The small molecule below binds the protein below.
Small molecule (SMILES): O=c1cc[nH]c(=O)[nH]1

Binding-site contacts:
Ligand atom O2 contacts residue MET196 of chain 1.A at 3.6 Å.
Ligand atom O2 contacts residue PHE194 of chain 1.A at 3.8 Å.
Ligand atom N3 contacts residue GLY95 of chain 1.A at 4.0 Å.
Ligand atom O2 contacts residue GLN165 of chain 1.A at 3.0 Å (h-bond).
Ligand atom C2 contacts residue PHE161 of chain 1.A at 3.7 Å (hydrophobic).
Ligand atom N1 contacts residue GOL1 of chain 1.L at 2.9 Å (h-bond).
Ligand atom C4 contacts residue GLY95 of chain 1.A at 3.5 Å.
Ligand atom C6 contacts residue THR93 of chain 1.A at 3.8 Å.
Ligand atom C5 contacts residue ILE219 of chain 1.A at 4.2 Å (hydrophobic).
Ligand atom O4 contacts residue ILE220 of chain 1.A at 3.7 Å.
Ligand atom C2 contacts residue GLN165 of chain 1.A at 3.7 Å.
Ligand atom C6 contacts residue PHE161 of chain 1.A at 4.2 Å (hydrophobic).
Ligand atom C6 contacts residue ILE219 of chain 1.A at 4.0 Å (hydrophobic).
Ligand atom N3 contacts residue ARG167 of chain 1.A at 4.2 Å.
Ligand atom N3 contacts residue PHE161 of chain 1.A at 3.6 Å.
Ligand atom C5 contacts residue GLY95 of chain 1.A at 3.3 Å.
Ligand atom N1 contacts residue PHE161 of chain 1.A at 4.1 Å.
Ligand atom C5 contacts residue PHE161 of chain 1.A at 4.1 Å (hydrophobic).
Ligand atom N3 contacts residue GLN165 of chain 1.A at 2.8 Å (h-bond).
Ligand atom C5 contacts residue ILE220 of chain 1.A at 4.1 Å (hydrophobic).
Ligand atom N1 contacts residue THR93 of chain 1.A at 3.9 Å.
Ligand atom O2 contacts residue GOL1 of chain 1.L at 3.8 Å.
Ligand atom C6 contacts residue THR94 of chain 1.A at 3.7 Å.
Ligand atom O4 contacts residue GLY95 of chain 1.A at 3.5 Å.
Ligand atom C4 contacts residue ARG167 of chain 1.A at 3.8 Å.
Ligand atom N3 contacts residue PHE194 of chain 1.A at 3.7 Å.
Ligand atom C4 contacts residue PHE161 of chain 1.A at 3.8 Å (hydrophobic).
Ligand atom C2 contacts residue GOL1 of chain 1.L at 3.8 Å.
Ligand atom C2 contacts residue GLU195 of chain 1.A at 4.0 Å.
Ligand atom C6 contacts residue GLY95 of chain 1.A at 3.8 Å.
Ligand atom C5 contacts residue THR94 of chain 1.A at 3.6 Å.
Ligand atom C6 contacts residue GOL1 of chain 1.L at 3.6 Å.
Ligand atom C4 contacts residue GLN165 of chain 1.A at 3.7 Å.
Ligand atom O4 contacts residue GLN165 of chain 1.A at 3.6 Å.
Ligand atom O2 contacts residue GLU195 of chain 1.A at 3.4 Å.
Ligand atom O4 contacts residue ARG167 of chain 1.A at 2.9 Å (salt-bridge).
Ligand atom N1 contacts residue THR94 of chain 1.A at 4.0 Å.
Ligand atom C2 contacts residue PHE194 of chain 1.A at 3.7 Å (hydrophobic).
Ligand atom N1 contacts residue PHE194 of chain 1.A at 4.2 Å.
Ligand atom O2 contacts residue PHE161 of chain 1.A at 4.0 Å.

Sequence of chain 1.A:
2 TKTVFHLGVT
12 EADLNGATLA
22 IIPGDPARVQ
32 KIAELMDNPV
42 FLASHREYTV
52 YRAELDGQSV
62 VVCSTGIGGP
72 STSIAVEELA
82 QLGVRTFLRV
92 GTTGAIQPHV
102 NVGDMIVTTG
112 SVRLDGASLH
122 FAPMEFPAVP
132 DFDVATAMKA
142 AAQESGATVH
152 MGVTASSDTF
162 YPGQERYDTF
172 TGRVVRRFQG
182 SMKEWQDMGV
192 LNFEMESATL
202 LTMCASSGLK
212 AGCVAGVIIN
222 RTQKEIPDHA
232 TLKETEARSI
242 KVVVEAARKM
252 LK